The small molecule below binds the protein below.
Small molecule (SMILES): C=C(N)C(=O)O

Binding-site contacts:
Ligand atom CB contacts residue PLP1 of chain 1.E at 3.7 Å.
Ligand atom CA contacts residue ARG358 of chain 1.B at 4.1 Å.
Ligand atom N contacts residue GLN204 of chain 1.B at 4.2 Å.
Ligand atom C contacts residue PLP1 of chain 1.E at 3.8 Å.
Ligand atom N contacts residue GLY43 of chain 1.B at 4.5 Å.
Ligand atom OXT contacts residue PLP1 of chain 1.E at 3.5 Å (h-bond).
Ligand atom C contacts residue GLY43 of chain 1.B at 3.7 Å.
Ligand atom C contacts residue GLN204 of chain 1.B at 4.5 Å.
Ligand atom OXT contacts residue SER176 of chain 1.B at 3.2 Å.
Ligand atom N contacts residue LYS224 of chain 1.B at 1.9 Å (salt-bridge).
Ligand atom N contacts residue PHE127 of chain 1.B at 4.5 Å.
Ligand atom O contacts residue ALA44 of chain 1.B at 3.5 Å.
Ligand atom C contacts residue ALA44 of chain 1.B at 4.0 Å (hydrophobic).
Ligand atom CB contacts residue ARG223 of chain 1.B at 3.4 Å.
Ligand atom OXT contacts residue LYS224 of chain 1.B at 3.5 Å (salt-bridge).
Ligand atom OXT contacts residue ARG358 of chain 1.B at 2.9 Å (salt-bridge).
Ligand atom CB contacts residue LYS224 of chain 1.B at 4.0 Å.
Ligand atom CA contacts residue ALA44 of chain 1.B at 4.4 Å (hydrophobic).
Ligand atom C contacts residue SER176 of chain 1.B at 4.3 Å.
Ligand atom CA contacts residue ARG223 of chain 1.B at 3.8 Å.
Ligand atom CA contacts residue PLP1 of chain 1.E at 2.8 Å.
Ligand atom O contacts residue ARG358 of chain 1.B at 3.1 Å (salt-bridge).
Ligand atom CA contacts residue GLY43 of chain 1.B at 4.3 Å.
Ligand atom CB contacts residue TYR69 of chain 2.B at 3.6 Å (hydrophobic).
Ligand atom CB contacts residue ALA44 of chain 1.B at 4.3 Å (hydrophobic).
Ligand atom N contacts residue PLP1 of chain 1.E at 1.3 Å.
Ligand atom O contacts residue GLY43 of chain 1.B at 4.0 Å.
Ligand atom OXT contacts residue GLY43 of chain 1.B at 3.5 Å (h-bond).
Ligand atom CA contacts residue LYS224 of chain 1.B at 3.0 Å.
Ligand atom C contacts residue LYS224 of chain 1.B at 3.6 Å.
Ligand atom C contacts residue ARG369 of chain 1.B at 3.5 Å.
Ligand atom N contacts residue ARG223 of chain 1.B at 3.5 Å (salt-bridge).
Ligand atom OXT contacts residue GLN204 of chain 1.B at 3.5 Å (h-bond).
Ligand atom OXT contacts residue ARG369 of chain 1.B at 2.7 Å (salt-bridge).
Ligand atom C contacts residue ARG358 of chain 1.B at 3.0 Å.
Ligand atom O contacts residue ARG369 of chain 1.B at 3.0 Å (salt-bridge).
Ligand atom O contacts residue THR352 of chain 1.B at 4.2 Å.

Sequence of chain 2.B:
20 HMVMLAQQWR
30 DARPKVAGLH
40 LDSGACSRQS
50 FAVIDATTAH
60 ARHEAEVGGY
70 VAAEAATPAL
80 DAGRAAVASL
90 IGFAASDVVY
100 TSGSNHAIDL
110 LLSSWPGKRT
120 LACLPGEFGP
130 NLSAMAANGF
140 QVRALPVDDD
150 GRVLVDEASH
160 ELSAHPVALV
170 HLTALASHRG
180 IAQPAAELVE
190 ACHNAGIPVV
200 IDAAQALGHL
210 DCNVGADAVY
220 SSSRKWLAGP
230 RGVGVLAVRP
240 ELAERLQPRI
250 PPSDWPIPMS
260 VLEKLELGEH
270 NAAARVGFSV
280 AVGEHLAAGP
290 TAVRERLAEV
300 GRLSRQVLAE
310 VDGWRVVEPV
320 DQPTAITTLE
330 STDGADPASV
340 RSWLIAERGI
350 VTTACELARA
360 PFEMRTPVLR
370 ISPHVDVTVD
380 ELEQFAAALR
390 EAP

Sequence of chain 1.B:
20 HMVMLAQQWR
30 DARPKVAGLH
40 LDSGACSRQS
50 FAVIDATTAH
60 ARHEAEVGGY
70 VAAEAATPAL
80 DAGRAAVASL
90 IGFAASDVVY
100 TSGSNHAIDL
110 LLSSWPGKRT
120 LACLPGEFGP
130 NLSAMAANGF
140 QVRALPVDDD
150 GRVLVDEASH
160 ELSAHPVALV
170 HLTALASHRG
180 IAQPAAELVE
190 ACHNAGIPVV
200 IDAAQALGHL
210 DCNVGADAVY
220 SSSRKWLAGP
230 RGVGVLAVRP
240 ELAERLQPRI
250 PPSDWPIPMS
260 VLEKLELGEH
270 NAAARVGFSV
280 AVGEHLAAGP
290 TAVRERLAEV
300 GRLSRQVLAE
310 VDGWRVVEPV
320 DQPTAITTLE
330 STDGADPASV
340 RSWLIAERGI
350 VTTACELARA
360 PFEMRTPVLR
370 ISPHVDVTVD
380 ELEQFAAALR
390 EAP